A small-molecule ligand and the protein it binds are described below.
Small molecule (SMILES): CC(=O)N[C@H]1[C@H](O[C@H]2[C@H](O)[C@@H](NC(C)=O)CO[C@@H]2CO)O[C@H](CO)[C@@H](O)[C@@H]1O

Binding-site contacts:
Ligand atom C6 contacts residue ARG143 of chain 1.A at 4.0 Å.
Ligand atom C1 contacts residue ASN115 of chain 1.A at 1.4 Å.
Ligand atom C7 contacts residue ASN115 of chain 1.A at 3.6 Å.
Ligand atom O5 contacts residue SER117 of chain 1.A at 2.9 Å (h-bond).
Ligand atom O5 contacts residue ASN115 of chain 1.A at 2.4 Å (h-bond).
Ligand atom C7 contacts residue ARG143 of chain 1.A at 4.2 Å.
Ligand atom C7 contacts residue ASN8 of chain 1.A at 4.1 Å.
Ligand atom O5 contacts residue GLN118 of chain 1.A at 3.9 Å.
Ligand atom C1 contacts residue SER117 of chain 1.A at 3.5 Å.
Ligand atom O7 contacts residue PHE248 of chain 1.A at 4.1 Å.
Ligand atom O7 contacts residue ASN115 of chain 1.A at 3.9 Å.
Ligand atom C4 contacts residue ASN115 of chain 1.A at 4.2 Å.
Ligand atom N2 contacts residue ASN115 of chain 1.A at 3.0 Å (h-bond).
Ligand atom O6 contacts residue GLN118 of chain 1.A at 3.2 Å (h-bond).
Ligand atom O6 contacts residue PHE248 of chain 1.A at 3.0 Å (h-bond).
Ligand atom O7 contacts residue GLN7 of chain 1.A at 3.1 Å (h-bond).
Ligand atom O7 contacts residue ARG143 of chain 1.A at 3.1 Å (salt-bridge).
Ligand atom C6 contacts residue PHE248 of chain 1.A at 4.0 Å (hydrophobic).
Ligand atom C6 contacts residue GLN118 of chain 1.A at 4.4 Å.
Ligand atom O6 contacts residue SER117 of chain 1.A at 4.1 Å.
Ligand atom O6 contacts residue ARG143 of chain 1.A at 4.3 Å.
Ligand atom C7 contacts residue GLN7 of chain 1.A at 4.0 Å.
Ligand atom C2 contacts residue ASN115 of chain 1.A at 2.5 Å.
Ligand atom C5 contacts residue ASN115 of chain 1.A at 3.7 Å.
Ligand atom C8 contacts residue GLN7 of chain 1.A at 4.4 Å.
Ligand atom C5 contacts residue SER117 of chain 1.A at 3.2 Å.
Ligand atom C1 contacts residue GLN7 of chain 1.A at 4.4 Å.
Ligand atom C3 contacts residue ASN115 of chain 1.A at 3.8 Å.
Ligand atom N2 contacts residue ASN8 of chain 1.A at 4.3 Å.
Ligand atom C8 contacts residue ASN8 of chain 1.A at 3.6 Å.
Ligand atom C6 contacts residue SER117 of chain 1.A at 3.4 Å.

Sequence of chain 1.A:
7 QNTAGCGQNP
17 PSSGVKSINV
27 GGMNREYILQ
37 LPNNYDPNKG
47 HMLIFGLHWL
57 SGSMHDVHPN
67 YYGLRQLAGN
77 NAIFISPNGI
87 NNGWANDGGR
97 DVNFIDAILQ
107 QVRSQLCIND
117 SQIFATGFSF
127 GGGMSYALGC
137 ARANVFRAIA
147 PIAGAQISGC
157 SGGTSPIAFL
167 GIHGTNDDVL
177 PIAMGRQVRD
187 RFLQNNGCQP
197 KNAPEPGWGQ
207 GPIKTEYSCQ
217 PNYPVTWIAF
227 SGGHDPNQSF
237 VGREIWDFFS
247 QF